Binding-site contacts:
Ligand atom CAP contacts residue ASN106 of chain 2.A at 3.9 Å.
Ligand atom CBA contacts residue LEU92 of chain 2.A at 3.9 Å (hydrophobic).
Ligand atom CBE contacts residue VAL139 of chain 2.A at 3.8 Å (hydrophobic).
Ligand atom CAZ contacts residue ALA140 of chain 2.A at 3.6 Å (hydrophobic).
Ligand atom CAL contacts residue PHE88 of chain 2.A at 3.8 Å (hydrophobic).
Ligand atom CBB contacts residue ILE91 of chain 2.A at 3.7 Å (hydrophobic).
Ligand atom NAS contacts residue LEU92 of chain 2.A at 2.9 Å (h-bond).
Ligand atom O contacts residue ARG64 of chain 2.A at 3.1 Å (salt-bridge).
Ligand atom OE1 contacts residue MET89 of chain 2.A at 3.2 Å (h-bond).
Ligand atom CB contacts residue ARG90 of chain 2.A at 3.7 Å.
Ligand atom OXT contacts residue ARG64 of chain 2.A at 2.9 Å (salt-bridge).
Ligand atom NAB contacts residue ALA140 of chain 2.A at 3.5 Å (h-bond).
Ligand atom NAU contacts residue VAL139 of chain 2.A at 3.7 Å.
Ligand atom CAZ contacts residue LEU92 of chain 2.A at 3.7 Å (hydrophobic).
Ligand atom N contacts residue MET89 of chain 2.A at 3.1 Å (h-bond).
Ligand atom NAU contacts residue ALA140 of chain 2.A at 2.9 Å (h-bond).
Ligand atom OAG contacts residue VAL143 of chain 2.A at 3.6 Å.
Ligand atom OXT contacts residue ILE91 of chain 2.A at 2.8 Å (h-bond).
Ligand atom CAL contacts residue MET89 of chain 2.A at 3.7 Å (hydrophobic).
Ligand atom CAP contacts residue LEU85 of chain 2.A at 3.8 Å (hydrophobic).
Ligand atom NAB contacts residue GLU141 of chain 2.A at 3.1 Å (salt-bridge).
Ligand atom OE1 contacts residue ARG90 of chain 2.A at 3.5 Å.
Ligand atom NAB contacts residue ILE91 of chain 2.A at 3.9 Å.
Ligand atom CAK contacts residue ILE91 of chain 2.A at 3.8 Å (hydrophobic).
Ligand atom NAB contacts residue VAL97 of chain 2.A at 3.6 Å.
Ligand atom CD contacts residue MET89 of chain 2.A at 3.6 Å (hydrophobic).
Ligand atom NAU contacts residue GLU141 of chain 2.A at 3.7 Å.
Ligand atom CA contacts residue MET89 of chain 2.A at 3.8 Å (hydrophobic).
Ligand atom CB contacts residue MET89 of chain 2.A at 3.6 Å (hydrophobic).
Ligand atom CG contacts residue MET89 of chain 2.A at 3.0 Å (hydrophobic).
Ligand atom CBE contacts residue ALA140 of chain 2.A at 3.8 Å (hydrophobic).
Ligand atom NAC contacts residue ARG90 of chain 2.A at 2.9 Å (salt-bridge).
Ligand atom NAS contacts residue ILE91 of chain 2.A at 3.6 Å.
Ligand atom OXT contacts residue ARG90 of chain 2.A at 3.4 Å.
Ligand atom NAB contacts residue LEU92 of chain 2.A at 2.9 Å (h-bond).
Ligand atom C contacts residue ARG64 of chain 2.A at 3.6 Å.
Ligand atom OAG contacts residue ALA140 of chain 2.A at 3.8 Å.
Ligand atom CAZ contacts residue GLU141 of chain 2.A at 3.8 Å.
Ligand atom CAJ contacts residue MET89 of chain 2.A at 3.2 Å (hydrophobic).
Ligand atom CAY contacts residue ILE91 of chain 2.A at 3.7 Å (hydrophobic).

This small molecule binds to this protein.
Small molecule (SMILES): CS[C@@H](CCCc1c(N)nc(N)[nH]c1=O)c1ccc(C(=O)N[C@@H](CCC(=O)O)C(=O)O)cc1

Sequence of chain 2.A:
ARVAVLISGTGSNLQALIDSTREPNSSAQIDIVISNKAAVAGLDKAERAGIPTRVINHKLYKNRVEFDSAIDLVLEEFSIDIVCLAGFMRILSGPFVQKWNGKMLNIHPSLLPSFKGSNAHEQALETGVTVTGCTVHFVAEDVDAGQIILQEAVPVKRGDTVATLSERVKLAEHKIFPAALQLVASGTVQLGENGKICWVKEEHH